A small-molecule ligand and the protein it binds are described below.
Small molecule (SMILES): OCCCO

Sequence of chain 1.A:
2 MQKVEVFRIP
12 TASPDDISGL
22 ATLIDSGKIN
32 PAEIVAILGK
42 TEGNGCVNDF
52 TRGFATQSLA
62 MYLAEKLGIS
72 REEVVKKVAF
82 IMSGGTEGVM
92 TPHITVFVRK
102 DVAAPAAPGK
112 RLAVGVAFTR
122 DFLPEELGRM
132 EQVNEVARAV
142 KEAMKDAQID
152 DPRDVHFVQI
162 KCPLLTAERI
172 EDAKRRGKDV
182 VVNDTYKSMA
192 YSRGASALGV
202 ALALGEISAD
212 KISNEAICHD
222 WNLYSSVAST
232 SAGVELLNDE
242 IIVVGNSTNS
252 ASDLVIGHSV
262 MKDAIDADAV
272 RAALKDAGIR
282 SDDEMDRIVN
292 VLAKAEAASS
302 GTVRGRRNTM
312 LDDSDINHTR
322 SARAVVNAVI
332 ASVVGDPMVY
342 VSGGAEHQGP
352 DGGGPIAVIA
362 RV

Sequence of chain 1.D:
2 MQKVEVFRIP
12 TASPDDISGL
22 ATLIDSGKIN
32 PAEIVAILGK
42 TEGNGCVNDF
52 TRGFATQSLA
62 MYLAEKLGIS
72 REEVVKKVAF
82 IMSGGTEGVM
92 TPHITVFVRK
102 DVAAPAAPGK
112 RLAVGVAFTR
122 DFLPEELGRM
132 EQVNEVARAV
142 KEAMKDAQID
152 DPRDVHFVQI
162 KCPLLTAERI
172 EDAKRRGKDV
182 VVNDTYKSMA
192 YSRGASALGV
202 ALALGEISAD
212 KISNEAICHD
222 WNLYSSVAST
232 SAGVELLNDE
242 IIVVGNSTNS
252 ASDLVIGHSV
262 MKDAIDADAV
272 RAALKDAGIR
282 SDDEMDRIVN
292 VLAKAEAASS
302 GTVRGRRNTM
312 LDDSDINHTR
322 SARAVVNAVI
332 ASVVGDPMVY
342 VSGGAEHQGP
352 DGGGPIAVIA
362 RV

Binding-site contacts:
Ligand atom O3 contacts residue PHE51 of chain 1.A at 3.7 Å.
Ligand atom O1 contacts residue ALA13 of chain 1.B at 3.9 Å.
Ligand atom O1 contacts residue SER14 of chain 1.B at 4.4 Å.
Ligand atom O1 contacts residue PHE51 of chain 1.A at 4.0 Å.
Ligand atom C1 contacts residue THR167 of chain 1.A at 3.4 Å.
Ligand atom C2 contacts residue THR167 of chain 1.A at 3.0 Å.
Ligand atom C1 contacts residue ASP313 of chain 1.D at 3.7 Å.
Ligand atom O1 contacts residue THR167 of chain 1.A at 4.1 Å.
Ligand atom O3 contacts residue GLU43 of chain 1.B at 4.5 Å.
Ligand atom C3 contacts residue PHE51 of chain 1.A at 3.9 Å (hydrophobic).
Ligand atom O1 contacts residue VAL235 of chain 1.A at 3.5 Å.
Ligand atom C3 contacts residue GLU43 of chain 1.B at 3.6 Å.
Ligand atom O3 contacts residue ASN49 of chain 1.A at 3.5 Å.
Ligand atom C1 contacts residue ALA13 of chain 1.B at 4.1 Å (hydrophobic).
Ligand atom O3 contacts residue ASP313 of chain 1.D at 3.5 Å.
Ligand atom C3 contacts residue ASP313 of chain 1.D at 3.1 Å.
Ligand atom C3 contacts residue THR167 of chain 1.A at 4.4 Å.
Ligand atom O3 contacts residue VAL48 of chain 1.A at 3.8 Å.
Ligand atom C2 contacts residue ASP313 of chain 1.D at 2.9 Å.
Ligand atom C2 contacts residue VAL235 of chain 1.A at 4.3 Å (hydrophobic).
Ligand atom C1 contacts residue VAL235 of chain 1.A at 4.2 Å (hydrophobic).

Sequence of chain 1.B:
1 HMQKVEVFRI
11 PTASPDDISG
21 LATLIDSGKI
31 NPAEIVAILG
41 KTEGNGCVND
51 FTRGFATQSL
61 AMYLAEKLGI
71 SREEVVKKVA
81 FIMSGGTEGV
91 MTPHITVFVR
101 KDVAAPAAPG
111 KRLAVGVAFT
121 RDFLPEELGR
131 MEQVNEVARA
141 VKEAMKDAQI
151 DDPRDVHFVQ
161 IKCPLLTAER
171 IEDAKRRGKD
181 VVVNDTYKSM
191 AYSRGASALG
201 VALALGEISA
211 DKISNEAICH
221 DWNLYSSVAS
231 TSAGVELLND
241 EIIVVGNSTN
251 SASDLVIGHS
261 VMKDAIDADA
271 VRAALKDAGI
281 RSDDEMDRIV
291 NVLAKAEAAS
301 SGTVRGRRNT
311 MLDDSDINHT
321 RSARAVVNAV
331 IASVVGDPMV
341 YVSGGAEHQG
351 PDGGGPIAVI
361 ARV